Binding-site contacts:
Ligand atom N contacts residue LYS44 of chain 1.A at 3.7 Å.
Ligand atom N1 contacts residue LYS44 of chain 1.A at 2.9 Å (salt-bridge).
Ligand atom C12 contacts residue ASP168 of chain 1.A at 3.6 Å.
Ligand atom N1 contacts residue PHE169 of chain 1.A at 3.6 Å.
Ligand atom C6 contacts residue PHE169 of chain 1.A at 3.3 Å (hydrophobic).
Ligand atom C4 contacts residue PHE169 of chain 1.A at 3.7 Å (hydrophobic).
Ligand atom N7 contacts residue MET92 of chain 1.A at 2.9 Å (h-bond).
Ligand atom C8 contacts residue GLU60 of chain 1.A at 3.0 Å.
Ligand atom C12 contacts residue LEU64 of chain 1.A at 3.6 Å (hydrophobic).
Ligand atom C17 contacts residue GLU60 of chain 1.A at 3.2 Å.
Ligand atom N3 contacts residue ASP168 of chain 1.A at 3.2 Å (salt-bridge).
Ligand atom C2 contacts residue ALA42 of chain 1.A at 3.4 Å (hydrophobic).
Ligand atom C21 contacts residue LEU63 of chain 1.A at 3.5 Å (hydrophobic).
Ligand atom C23 contacts residue MET92 of chain 1.A at 3.7 Å (hydrophobic).
Ligand atom C14 contacts residue LEU67 of chain 1.A at 3.5 Å (hydrophobic).
Ligand atom O contacts residue ASP168 of chain 1.A at 3.2 Å (salt-bridge).
Ligand atom O contacts residue PHE169 of chain 1.A at 3.5 Å.
Ligand atom N2 contacts residue PHE169 of chain 1.A at 3.4 Å.
Ligand atom C1 contacts residue LEU157 of chain 1.A at 3.7 Å (hydrophobic).
Ligand atom C25 contacts residue MET92 of chain 1.A at 3.5 Å (hydrophobic).
Ligand atom N contacts residue PHE169 of chain 1.A at 3.7 Å.
Ligand atom N7 contacts residue TYR91 of chain 1.A at 3.7 Å.
Ligand atom N6 contacts residue ALA42 of chain 1.A at 3.7 Å.
Ligand atom C22 contacts residue GLU90 of chain 1.A at 3.3 Å.
Ligand atom C8 contacts residue ASP168 of chain 1.A at 3.5 Å.
Ligand atom C15 contacts residue HIS148 of chain 1.A at 3.6 Å.
Ligand atom N4 contacts residue ASP168 of chain 1.A at 3.6 Å.
Ligand atom N5 contacts residue ASP168 of chain 1.A at 3.8 Å.
Ligand atom C7 contacts residue PHE169 of chain 1.A at 3.5 Å (hydrophobic).
Ligand atom O1 contacts residue LEU157 of chain 1.A at 3.7 Å.
Ligand atom C7 contacts residue PHE89 of chain 1.A at 3.6 Å (hydrophobic).
Ligand atom C18 contacts residue GLU60 of chain 1.A at 3.6 Å.
Ligand atom C17 contacts residue ASP168 of chain 1.A at 3.6 Å.
Ligand atom C9 contacts residue ASP168 of chain 1.A at 3.1 Å.
Ligand atom N3 contacts residue GLU60 of chain 1.A at 2.9 Å (salt-bridge).
Ligand atom C9 contacts residue GLU60 of chain 1.A at 3.4 Å.
Ligand atom C5 contacts residue PHE169 of chain 1.A at 3.7 Å (hydrophobic).
Ligand atom C8 contacts residue PHE89 of chain 1.A at 3.7 Å (hydrophobic).
Ligand atom C22 contacts residue MET92 of chain 1.A at 3.5 Å (hydrophobic).
Ligand atom C22 contacts residue ALA42 of chain 1.A at 3.7 Å (hydrophobic).

A protein and the small-molecule ligand that binds it are described below.
Small molecule (SMILES): COc1cc(-c2cn(CC(=O)Nc3cc(C4CC4)nn3-c3ccccc3)nn2)ccc1-n1cnc(C)c1

Sequence of chain 1.A:
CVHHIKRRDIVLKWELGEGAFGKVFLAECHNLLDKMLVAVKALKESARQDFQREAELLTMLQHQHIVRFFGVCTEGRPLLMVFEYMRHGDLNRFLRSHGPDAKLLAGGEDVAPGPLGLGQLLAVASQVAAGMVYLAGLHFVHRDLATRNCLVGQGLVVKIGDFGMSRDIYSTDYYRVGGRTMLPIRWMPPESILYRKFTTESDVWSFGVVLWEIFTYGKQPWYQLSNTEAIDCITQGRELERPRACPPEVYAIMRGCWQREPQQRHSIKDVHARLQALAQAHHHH